Sequence of chain 1.B:
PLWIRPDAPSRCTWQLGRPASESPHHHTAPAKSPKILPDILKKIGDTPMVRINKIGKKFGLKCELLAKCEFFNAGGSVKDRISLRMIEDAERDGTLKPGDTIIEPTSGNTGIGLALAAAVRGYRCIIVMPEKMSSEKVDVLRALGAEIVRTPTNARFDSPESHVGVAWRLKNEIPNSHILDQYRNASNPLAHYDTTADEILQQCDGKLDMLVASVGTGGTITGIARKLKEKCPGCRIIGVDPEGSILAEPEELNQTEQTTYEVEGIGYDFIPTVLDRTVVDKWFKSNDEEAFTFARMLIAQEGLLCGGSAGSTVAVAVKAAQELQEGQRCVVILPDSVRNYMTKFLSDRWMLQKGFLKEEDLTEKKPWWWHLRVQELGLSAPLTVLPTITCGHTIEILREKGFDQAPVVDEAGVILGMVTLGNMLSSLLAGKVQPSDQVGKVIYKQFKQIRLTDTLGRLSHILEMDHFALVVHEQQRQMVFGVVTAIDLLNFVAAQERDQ

This small molecule binds to this protein.
Small molecule (SMILES): Cc1ncc(COP(=O)(O)O)c(CNOCC(=O)O)c1O

Binding-site contacts:
Ligand atom C5 contacts residue GLY327 of chain 1.B at 3.5 Å.
Ligand atom O3P contacts residue THR279 of chain 1.B at 2.5 Å (h-bond).
Ligand atom C2A contacts residue ASP398 of chain 1.B at 3.4 Å.
Ligand atom C1' contacts residue THR172 of chain 1.B at 3.4 Å.
Ligand atom O2' contacts residue THR172 of chain 1.B at 3.3 Å (h-bond).
Ligand atom O1P contacts residue GLY280 of chain 1.B at 3.1 Å (h-bond).
Ligand atom C2' contacts residue SER169 of chain 1.B at 3.2 Å.
Ligand atom C6 contacts residue SER371 of chain 1.B at 3.5 Å.
Ligand atom C6 contacts residue ILE328 of chain 1.B at 3.5 Å (hydrophobic).
Ligand atom O3P contacts residue LYS141 of chain 1.B at 2.9 Å (salt-bridge).
Ligand atom C4A contacts residue GLY327 of chain 1.B at 3.5 Å.
Ligand atom P contacts residue LYS141 of chain 1.B at 3.2 Å.
Ligand atom O1' contacts residue GLN244 of chain 1.B at 3.4 Å (h-bond).
Ligand atom O2' contacts residue ASN171 of chain 1.B at 3.4 Å.
Ligand atom O3 contacts residue ASN171 of chain 1.B at 2.9 Å (h-bond).
Ligand atom C1' contacts residue GLN244 of chain 1.B at 3.1 Å.
Ligand atom C2A contacts residue ASN171 of chain 1.B at 3.4 Å.
Ligand atom P contacts residue THR279 of chain 1.B at 3.5 Å.
Ligand atom C2A contacts residue SER371 of chain 1.B at 3.3 Å.
Ligand atom N4A contacts residue SER169 of chain 1.B at 3.4 Å (h-bond).
Ligand atom C4 contacts residue GLY327 of chain 1.B at 3.4 Å.
Ligand atom C5A contacts residue GLY278 of chain 1.B at 3.5 Å.
Ligand atom O1' contacts residue THR168 of chain 1.B at 2.5 Å (h-bond).
Ligand atom O2P contacts residue THR282 of chain 1.B at 2.6 Å (h-bond).
Ligand atom O2P contacts residue THR279 of chain 1.B at 3.4 Å (h-bond).
Ligand atom O2' contacts residue SER169 of chain 1.B at 3.4 Å (h-bond).
Ligand atom N4A contacts residue GLY327 of chain 1.B at 3.0 Å (h-bond).
Ligand atom O2' contacts residue LYS141 of chain 1.B at 3.4 Å.
Ligand atom C4A contacts residue LYS141 of chain 1.B at 3.2 Å.
Ligand atom N1 contacts residue SER371 of chain 1.B at 2.6 Å (h-bond).
Ligand atom O1P contacts residue GLY278 of chain 1.B at 3.0 Å (h-bond).
Ligand atom O3P contacts residue GLY278 of chain 1.B at 3.4 Å.
Ligand atom O4P contacts residue LYS141 of chain 1.B at 3.4 Å (salt-bridge).
Ligand atom C2' contacts residue THR172 of chain 1.B at 3.3 Å.
Ligand atom OX contacts residue SER169 of chain 1.B at 3.4 Å (h-bond).
Ligand atom C2 contacts residue SER371 of chain 1.B at 3.3 Å.
Ligand atom O1' contacts residue THR172 of chain 1.B at 3.4 Å (h-bond).
Ligand atom O1' contacts residue SER169 of chain 1.B at 3.1 Å (h-bond).
Ligand atom N1 contacts residue PRO397 of chain 1.B at 3.3 Å.
Ligand atom O2P contacts residue LYS141 of chain 1.B at 2.8 Å (salt-bridge).